A protein and the small-molecule ligand that binds it are described below.
Small molecule (SMILES): N#CC1(CS(=O)(=O)N2Cc3ccc(Cl)cc3[C@H](C(=O)Nc3cncc4ccccc34)C2)CC1

Binding-site contacts:
Ligand atom CL contacts residue HIS41 of chain 1.B at 3.5 Å.
Ligand atom C2 contacts residue ARG188 of chain 1.B at 3.8 Å.
Ligand atom C13 contacts residue ASN142 of chain 1.B at 3.9 Å.
Ligand atom C12 contacts residue LEU141 of chain 1.B at 3.8 Å (hydrophobic).
Ligand atom C19 contacts residue GLU166 of chain 1.B at 3.8 Å.
Ligand atom C11 contacts residue LEU141 of chain 1.B at 3.9 Å (hydrophobic).
Ligand atom C10 contacts residue GLU166 of chain 1.B at 3.5 Å.
Ligand atom C10 contacts residue LEU141 of chain 1.B at 3.8 Å (hydrophobic).
Ligand atom C10 contacts residue PHE140 of chain 1.B at 3.5 Å (hydrophobic).
Ligand atom C1 contacts residue MET49 of chain 1.B at 3.6 Å (hydrophobic).
Ligand atom CL contacts residue ASP187 of chain 1.B at 3.4 Å.
Ligand atom C18 contacts residue MET165 of chain 1.B at 3.6 Å (hydrophobic).
Ligand atom CL contacts residue MET165 of chain 1.B at 3.9 Å.
Ligand atom C9 contacts residue CYS145 of chain 1.B at 3.9 Å (hydrophobic).
Ligand atom N3 contacts residue GLU166 of chain 1.B at 3.0 Å (salt-bridge).
Ligand atom C22 contacts residue GLU166 of chain 1.B at 3.6 Å.
Ligand atom C12 contacts residue GLU166 of chain 1.B at 3.6 Å.
Ligand atom N3 contacts residue PRO168 of chain 1.B at 3.6 Å (h-bond).
Ligand atom O contacts residue GLU166 of chain 1.B at 3.0 Å (salt-bridge).
Ligand atom O2 contacts residue GLN189 of chain 1.B at 3.3 Å (h-bond).
Ligand atom C9 contacts residue GLU166 of chain 1.B at 3.7 Å.
Ligand atom C11 contacts residue GLU166 of chain 1.B at 3.8 Å.
Ligand atom N3 contacts residue LEU167 of chain 1.B at 3.6 Å.
Ligand atom C2 contacts residue MET49 of chain 1.B at 4.0 Å (hydrophobic).
Ligand atom C23 contacts residue GLU166 of chain 1.B at 3.1 Å.
Ligand atom N2 contacts residue GLU166 of chain 1.B at 3.8 Å.
Ligand atom C4 contacts residue GLN189 of chain 1.B at 3.5 Å.
Ligand atom C18 contacts residue HIS164 of chain 1.B at 3.4 Å.
Ligand atom C contacts residue MET165 of chain 1.B at 3.6 Å (hydrophobic).
Ligand atom C2 contacts residue GLN189 of chain 1.B at 3.9 Å.
Ligand atom N2 contacts residue SER144 of chain 1.B at 3.8 Å.
Ligand atom C9 contacts residue HIS163 of chain 1.B at 3.4 Å.
Ligand atom C1 contacts residue ARG188 of chain 1.B at 3.7 Å.
Ligand atom N2 contacts residue HIS163 of chain 1.B at 2.9 Å (h-bond).
Ligand atom C20 contacts residue GLU166 of chain 1.B at 3.8 Å.
Ligand atom C12 contacts residue PHE140 of chain 1.B at 3.8 Å (hydrophobic).
Ligand atom C contacts residue MET49 of chain 1.B at 3.8 Å (hydrophobic).
Ligand atom O contacts residue MET165 of chain 1.B at 3.3 Å.
Ligand atom C12 contacts residue ASN142 of chain 1.B at 3.7 Å.
Ligand atom CL contacts residue HIS164 of chain 1.B at 3.9 Å.

Sequence of chain 1.B:
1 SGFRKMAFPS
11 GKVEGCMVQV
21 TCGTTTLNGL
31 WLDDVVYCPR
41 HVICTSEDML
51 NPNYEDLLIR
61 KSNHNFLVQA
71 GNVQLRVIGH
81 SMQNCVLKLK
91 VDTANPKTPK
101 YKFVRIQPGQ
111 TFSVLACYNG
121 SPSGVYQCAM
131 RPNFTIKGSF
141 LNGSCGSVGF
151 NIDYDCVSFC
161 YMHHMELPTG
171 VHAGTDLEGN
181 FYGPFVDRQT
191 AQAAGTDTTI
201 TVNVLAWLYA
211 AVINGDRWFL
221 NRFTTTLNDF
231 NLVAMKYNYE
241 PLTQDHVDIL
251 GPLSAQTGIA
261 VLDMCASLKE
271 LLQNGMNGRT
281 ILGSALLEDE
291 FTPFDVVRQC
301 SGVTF

Sequence of chain 1.A:
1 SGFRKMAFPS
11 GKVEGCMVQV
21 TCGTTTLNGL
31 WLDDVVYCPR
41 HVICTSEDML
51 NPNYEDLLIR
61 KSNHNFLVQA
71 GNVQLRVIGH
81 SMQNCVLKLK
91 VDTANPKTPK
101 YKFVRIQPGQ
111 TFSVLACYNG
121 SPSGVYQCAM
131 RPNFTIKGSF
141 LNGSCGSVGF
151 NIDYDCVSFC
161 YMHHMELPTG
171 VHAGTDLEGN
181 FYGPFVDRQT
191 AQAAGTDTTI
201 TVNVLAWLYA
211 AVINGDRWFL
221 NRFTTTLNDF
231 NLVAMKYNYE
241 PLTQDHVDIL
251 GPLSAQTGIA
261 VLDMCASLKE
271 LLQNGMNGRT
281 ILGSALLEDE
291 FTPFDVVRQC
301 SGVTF